Binding-site contacts:
Ligand atom O6 contacts residue GLY49 of chain 1.E at 4.2 Å.
Ligand atom C6 contacts residue GLY353 of chain 1.E at 4.0 Å.
Ligand atom O3 contacts residue ASP53 of chain 1.E at 2.8 Å (salt-bridge).
Ligand atom O6 contacts residue HIS51 of chain 1.E at 2.5 Å (h-bond).
Ligand atom C2 contacts residue CYS189 of chain 1.E at 4.2 Å (hydrophobic).
Ligand atom C3 contacts residue TYR243 of chain 1.E at 3.8 Å (hydrophobic).
Ligand atom C5 contacts residue GLU50 of chain 1.E at 3.8 Å.
Ligand atom C3 contacts residue ASP53 of chain 1.E at 3.1 Å.
Ligand atom O3 contacts residue TYR243 of chain 1.E at 3.4 Å (h-bond).
Ligand atom C6 contacts residue GLU50 of chain 1.E at 3.2 Å.
Ligand atom C3 contacts residue ASP193 of chain 1.E at 3.6 Å.
Ligand atom O1 contacts residue ARG44 of chain 1.E at 4.2 Å.
Ligand atom O5 contacts residue TYR243 of chain 1.E at 4.0 Å.
Ligand atom C6 contacts residue GLY352 of chain 1.E at 3.8 Å.
Ligand atom C4 contacts residue ASP53 of chain 1.E at 3.2 Å.
Ligand atom O1 contacts residue GLY353 of chain 1.E at 3.5 Å (h-bond).
Ligand atom C6 contacts residue HIS51 of chain 1.E at 3.5 Å.
Ligand atom C4 contacts residue TYR243 of chain 1.E at 3.7 Å (hydrophobic).
Ligand atom C5 contacts residue MET192 of chain 1.E at 4.0 Å (hydrophobic).
Ligand atom C1 contacts residue GLY353 of chain 1.E at 3.8 Å.
Ligand atom C5 contacts residue GLY352 of chain 1.E at 4.2 Å.
Ligand atom C1 contacts residue ARG44 of chain 1.E at 3.8 Å.
Ligand atom C2 contacts residue TYR243 of chain 1.E at 3.8 Å (hydrophobic).
Ligand atom C5 contacts residue GLY353 of chain 1.E at 4.1 Å.
Ligand atom O5 contacts residue GLY352 of chain 1.E at 3.6 Å.
Ligand atom C1 contacts residue ASP193 of chain 1.E at 3.6 Å.
Ligand atom O3 contacts residue CYS189 of chain 1.E at 3.6 Å.
Ligand atom O3 contacts residue ASP193 of chain 1.E at 4.3 Å.
Ligand atom O4 contacts residue ASP53 of chain 1.E at 3.7 Å.
Ligand atom C3 contacts residue GLY190 of chain 1.E at 4.2 Å.
Ligand atom O6 contacts residue GLU50 of chain 1.E at 2.8 Å (salt-bridge).
Ligand atom O2 contacts residue ASP193 of chain 1.E at 2.5 Å (salt-bridge).
Ligand atom O4 contacts residue TYR54 of chain 1.E at 3.6 Å.
Ligand atom O5 contacts residue GLY353 of chain 1.E at 3.2 Å (h-bond).
Ligand atom O4 contacts residue TYR243 of chain 1.E at 2.6 Å (h-bond).
Ligand atom O1 contacts residue ASP193 of chain 1.E at 4.1 Å.
Ligand atom O2 contacts residue CYS189 of chain 1.E at 3.5 Å.
Ligand atom C2 contacts residue ASP193 of chain 1.E at 3.4 Å.
Ligand atom O3 contacts residue GLY190 of chain 1.E at 2.8 Å (h-bond).
Ligand atom C4 contacts residue MET192 of chain 1.E at 4.3 Å (hydrophobic).

The protein below binds the small molecule below.
Small molecule (SMILES): OC[C@H]1O[C@@H](O)[C@H](O)[C@@H](O)[C@H]1O

Sequence of chain 1.E:
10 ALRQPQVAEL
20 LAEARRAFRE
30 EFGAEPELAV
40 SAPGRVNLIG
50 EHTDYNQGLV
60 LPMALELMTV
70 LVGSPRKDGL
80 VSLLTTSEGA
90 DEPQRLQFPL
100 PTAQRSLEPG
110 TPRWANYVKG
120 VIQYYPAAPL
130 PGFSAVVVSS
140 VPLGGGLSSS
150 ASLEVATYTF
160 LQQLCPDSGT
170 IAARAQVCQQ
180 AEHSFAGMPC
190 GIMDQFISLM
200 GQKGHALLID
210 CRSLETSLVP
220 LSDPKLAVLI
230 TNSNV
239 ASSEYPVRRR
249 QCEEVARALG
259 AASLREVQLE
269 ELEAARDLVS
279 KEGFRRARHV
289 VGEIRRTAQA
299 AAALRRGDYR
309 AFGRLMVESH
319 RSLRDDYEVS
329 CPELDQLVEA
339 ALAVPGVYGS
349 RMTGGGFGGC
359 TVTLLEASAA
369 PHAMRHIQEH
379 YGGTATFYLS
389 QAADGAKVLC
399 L